Sequence of chain 1.B:
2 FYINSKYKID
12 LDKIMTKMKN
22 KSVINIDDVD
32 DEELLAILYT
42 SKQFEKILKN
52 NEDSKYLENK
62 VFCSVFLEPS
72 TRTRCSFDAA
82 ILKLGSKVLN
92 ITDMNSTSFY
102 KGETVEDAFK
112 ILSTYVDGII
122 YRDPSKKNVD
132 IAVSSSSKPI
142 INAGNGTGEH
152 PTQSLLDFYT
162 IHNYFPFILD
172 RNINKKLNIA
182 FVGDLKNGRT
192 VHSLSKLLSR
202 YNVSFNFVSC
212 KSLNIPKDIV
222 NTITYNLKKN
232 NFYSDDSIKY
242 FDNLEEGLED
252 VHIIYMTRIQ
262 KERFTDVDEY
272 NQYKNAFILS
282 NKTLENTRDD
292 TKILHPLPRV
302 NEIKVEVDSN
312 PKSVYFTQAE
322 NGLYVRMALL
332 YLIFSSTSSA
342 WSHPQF

Binding-site contacts:
Ligand atom C5' contacts residue ALA109 of chain 1.C at 3.8 Å (hydrophobic).
Ligand atom C2' contacts residue ILE92 of chain 1.C at 4.4 Å (hydrophobic).
Ligand atom N contacts residue PHE100 of chain 1.C at 3.6 Å.
Ligand atom C3' contacts residue ARG73 of chain 1.B at 3.6 Å.
Ligand atom C1 contacts residue PHE100 of chain 1.C at 3.3 Å (hydrophobic).
Ligand atom C3' contacts residue LEU113 of chain 1.C at 4.0 Å (hydrophobic).
Ligand atom C2 contacts residue ARG73 of chain 1.B at 4.3 Å.
Ligand atom C2 contacts residue PHE100 of chain 1.C at 3.5 Å (hydrophobic).
Ligand atom C3' contacts residue CYS76 of chain 1.B at 4.2 Å (hydrophobic).
Ligand atom C2 contacts residue THR72 of chain 1.B at 3.9 Å.
Ligand atom C5' contacts residue LEU113 of chain 1.C at 4.1 Å (hydrophobic).
Ligand atom C3' contacts residue THR72 of chain 1.B at 4.2 Å.
Ligand atom C4' contacts residue TYR116 of chain 1.C at 4.0 Å (hydrophobic).
Ligand atom C4' contacts residue LEU113 of chain 1.C at 4.0 Å (hydrophobic).
Ligand atom C2 contacts residue GLU104 of chain 1.C at 4.5 Å.
Ligand atom C6' contacts residue ARG73 of chain 1.B at 4.1 Å.
Ligand atom C2' contacts residue PHE100 of chain 1.C at 4.1 Å (hydrophobic).
Ligand atom C3 contacts residue ALA109 of chain 1.C at 4.4 Å (hydrophobic).
Ligand atom C2' contacts residue THR72 of chain 1.B at 3.6 Å.
Ligand atom C5' contacts residue ILE112 of chain 1.C at 3.5 Å (hydrophobic).
Ligand atom C5' contacts residue ARG73 of chain 1.B at 4.0 Å.
Ligand atom C2' contacts residue ARG73 of chain 1.B at 4.0 Å.
Ligand atom C6' contacts residue ALA109 of chain 1.C at 4.0 Å (hydrophobic).
Ligand atom C1' contacts residue PHE100 of chain 1.C at 4.2 Å (hydrophobic).
Ligand atom C6' contacts residue GLU104 of chain 1.C at 4.1 Å.
Ligand atom C3 contacts residue PHE100 of chain 1.C at 3.8 Å (hydrophobic).
Ligand atom N contacts residue LYS102 of chain 1.C at 4.2 Å.
Ligand atom C3 contacts residue GLU104 of chain 1.C at 4.1 Å.
Ligand atom C4' contacts residue ALA109 of chain 1.C at 4.5 Å (hydrophobic).
Ligand atom C4' contacts residue ILE112 of chain 1.C at 4.0 Å (hydrophobic).
Ligand atom C4' contacts residue ARG73 of chain 1.B at 3.8 Å.
Ligand atom C1' contacts residue ARG73 of chain 1.B at 4.4 Å.
Ligand atom C1 contacts residue GLU104 of chain 1.C at 3.8 Å.

Sequence of chain 1.C:
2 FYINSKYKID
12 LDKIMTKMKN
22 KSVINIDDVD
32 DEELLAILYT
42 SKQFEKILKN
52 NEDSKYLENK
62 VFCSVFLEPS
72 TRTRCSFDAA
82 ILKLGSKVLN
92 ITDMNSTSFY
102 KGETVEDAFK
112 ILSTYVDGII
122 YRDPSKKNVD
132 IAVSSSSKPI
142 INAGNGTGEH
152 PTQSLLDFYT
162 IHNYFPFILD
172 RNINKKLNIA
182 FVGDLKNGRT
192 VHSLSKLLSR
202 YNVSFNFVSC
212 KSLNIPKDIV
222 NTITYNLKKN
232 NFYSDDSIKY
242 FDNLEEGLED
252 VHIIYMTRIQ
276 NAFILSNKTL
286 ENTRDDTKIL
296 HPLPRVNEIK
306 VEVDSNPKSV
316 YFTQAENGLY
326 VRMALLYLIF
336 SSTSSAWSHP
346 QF

A protein and the small-molecule ligand that binds it are described below.
Small molecule (SMILES): NCCCc1ccccc1